The small molecule below binds the protein below.
Small molecule (SMILES): [N-]=[N+]=N[C@]1(C(N)O)O[C@H](CO)[C@@H](O)[C@H](O)[C@H]1O

Sequence of chain 2.A:
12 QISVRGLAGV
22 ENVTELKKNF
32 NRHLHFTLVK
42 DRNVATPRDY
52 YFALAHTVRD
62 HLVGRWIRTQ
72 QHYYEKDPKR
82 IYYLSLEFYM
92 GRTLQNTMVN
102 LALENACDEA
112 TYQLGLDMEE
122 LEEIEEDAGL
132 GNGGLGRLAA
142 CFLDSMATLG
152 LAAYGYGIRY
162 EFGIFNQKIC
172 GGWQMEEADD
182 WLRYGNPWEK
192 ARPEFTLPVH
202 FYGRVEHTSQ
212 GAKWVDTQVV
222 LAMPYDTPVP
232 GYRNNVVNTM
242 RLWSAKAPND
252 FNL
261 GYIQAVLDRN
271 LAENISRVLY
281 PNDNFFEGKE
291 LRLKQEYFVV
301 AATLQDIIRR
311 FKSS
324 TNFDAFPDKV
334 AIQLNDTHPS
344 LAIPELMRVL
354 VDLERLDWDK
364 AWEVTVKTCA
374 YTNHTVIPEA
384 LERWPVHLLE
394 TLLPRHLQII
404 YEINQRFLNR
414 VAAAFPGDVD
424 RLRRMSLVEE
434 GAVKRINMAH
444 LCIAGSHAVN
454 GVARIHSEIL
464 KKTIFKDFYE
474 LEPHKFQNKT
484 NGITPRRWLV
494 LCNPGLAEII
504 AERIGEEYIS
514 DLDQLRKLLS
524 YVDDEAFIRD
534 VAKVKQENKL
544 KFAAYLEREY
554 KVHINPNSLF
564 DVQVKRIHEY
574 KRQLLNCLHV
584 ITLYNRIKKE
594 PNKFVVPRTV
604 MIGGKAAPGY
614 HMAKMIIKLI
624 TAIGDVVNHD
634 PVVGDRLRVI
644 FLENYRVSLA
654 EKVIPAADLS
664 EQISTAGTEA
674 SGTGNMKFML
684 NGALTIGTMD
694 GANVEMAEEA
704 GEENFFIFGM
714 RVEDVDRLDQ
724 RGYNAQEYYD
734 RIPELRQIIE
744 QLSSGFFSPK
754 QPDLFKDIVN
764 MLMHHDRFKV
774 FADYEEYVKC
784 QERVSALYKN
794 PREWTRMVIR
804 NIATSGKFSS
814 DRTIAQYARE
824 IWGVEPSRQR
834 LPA

Binding-site contacts:
Ligand atom O4 contacts residue SER674 of chain 2.A at 3.5 Å.
Ligand atom O7 contacts residue ASN284 of chain 2.A at 3.1 Å (h-bond).
Ligand atom C6 contacts residue LEU139 of chain 2.A at 3.9 Å (hydrophobic).
Ligand atom C1 contacts residue HIS377 of chain 2.A at 3.8 Å.
Ligand atom N1 contacts residue HIS377 of chain 2.A at 3.4 Å (h-bond).
Ligand atom O3 contacts residue GLU672 of chain 2.A at 2.6 Å (salt-bridge).
Ligand atom O3 contacts residue GLY675 of chain 2.A at 3.0 Å (h-bond).
Ligand atom O6 contacts residue HIS377 of chain 2.A at 2.6 Å (h-bond).
Ligand atom O6 contacts residue ASN484 of chain 2.A at 2.7 Å (h-bond).
Ligand atom O2 contacts residue GLU672 of chain 2.A at 3.2 Å (salt-bridge).
Ligand atom C3 contacts residue GLU672 of chain 2.A at 3.3 Å.
Ligand atom N7 contacts residue GLY135 of chain 2.A at 3.7 Å.
Ligand atom N2 contacts residue HIS377 of chain 2.A at 3.4 Å.
Ligand atom C4 contacts residue GLY675 of chain 2.A at 3.6 Å.
Ligand atom C7 contacts residue LEU136 of chain 2.A at 3.9 Å (hydrophobic).
Ligand atom C6 contacts residue HIS377 of chain 2.A at 3.5 Å.
Ligand atom N3 contacts residue HIS377 of chain 2.A at 3.7 Å.
Ligand atom C6 contacts residue ASN484 of chain 2.A at 3.3 Å.
Ligand atom N2 contacts residue ASN284 of chain 2.A at 3.6 Å.
Ligand atom O2 contacts residue ASN284 of chain 2.A at 3.1 Å (h-bond).
Ligand atom O6 contacts residue VAL455 of chain 2.A at 3.7 Å.
Ligand atom C6 contacts residue LEU136 of chain 2.A at 3.9 Å (hydrophobic).
Ligand atom C2 contacts residue HIS377 of chain 2.A at 3.2 Å.
Ligand atom C6 contacts residue GLY135 of chain 2.A at 3.9 Å.
Ligand atom O5 contacts residue HIS377 of chain 2.A at 3.5 Å.
Ligand atom N1 contacts residue ASN284 of chain 2.A at 3.3 Å (h-bond).
Ligand atom N3 contacts residue LEU136 of chain 2.A at 3.2 Å.
Ligand atom N7 contacts residue LEU136 of chain 2.A at 2.9 Å (h-bond).
Ligand atom C5 contacts residue LEU136 of chain 2.A at 3.8 Å (hydrophobic).
Ligand atom C7 contacts residue ASN284 of chain 2.A at 3.4 Å.
Ligand atom O3 contacts residue SER674 of chain 2.A at 3.0 Å (h-bond).
Ligand atom O2 contacts residue HIS377 of chain 2.A at 3.9 Å.
Ligand atom O4 contacts residue GLY675 of chain 2.A at 2.6 Å (h-bond).
Ligand atom N3 contacts residue ASP339 of chain 2.A at 3.8 Å.
Ligand atom O4 contacts residue ASN484 of chain 2.A at 3.5 Å (h-bond).
Ligand atom O2 contacts residue TYR573 of chain 2.A at 3.1 Å (h-bond).
Ligand atom C3 contacts residue GLY675 of chain 2.A at 3.7 Å.
Ligand atom O3 contacts residue ALA673 of chain 2.A at 3.4 Å (h-bond).
Ligand atom O6 contacts residue LEU139 of chain 2.A at 3.7 Å.
Ligand atom C2 contacts residue GLU672 of chain 2.A at 3.9 Å.